The small molecule below binds the protein below.
Small molecule (SMILES): CC[C@H](C)[C@H](NC(=O)[C@H](CO)NC(=O)[C@H](CC(=O)O)NC(=O)[C@@H](N)CCC(=O)O)C(=O)N[C@@H](CC(C)C)C(=O)N[C@@H](CCC(N)=O)C(=O)N1CCC[C@H]1C(=O)NCC(=O)N[C@@H](C)C(=O)N[C@@H](Cc1ccccc1)C(=O)N[C@@H](CO)C(=O)N[C@@H](C)C(=O)N[C@H](C=O)CC(N)=O

Binding-site contacts:
Ligand atom CB contacts residue GLU481 of chain 2.HA at 3.6 Å.
Ligand atom CD2 contacts residue MET485 of chain 2.HA at 4.0 Å (hydrophobic).
Ligand atom CG contacts residue PRO536 of chain 2.HA at 4.5 Å (hydrophobic).
Ligand atom N contacts residue PRO536 of chain 2.HA at 4.2 Å.
Ligand atom CB contacts residue ILE535 of chain 2.HA at 4.2 Å (hydrophobic).
Ligand atom CB contacts residue LEU534 of chain 2.HA at 4.3 Å (hydrophobic).
Ligand atom O contacts residue PRO536 of chain 2.HA at 3.8 Å.
Ligand atom CD2 contacts residue THR488 of chain 2.HA at 4.2 Å.
Ligand atom CD1 contacts residue THR488 of chain 2.HA at 4.2 Å.
Ligand atom CG contacts residue TYR537 of chain 2.HA at 3.2 Å (hydrophobic).
Ligand atom CB contacts residue TYR537 of chain 2.HA at 3.0 Å (hydrophobic).
Ligand atom CD contacts residue TYR537 of chain 2.HA at 4.5 Å (hydrophobic).
Ligand atom CG contacts residue TYR533 of chain 2.HA at 3.3 Å (hydrophobic).
Ligand atom CD1 contacts residue PHE402 of chain 2.HA at 4.0 Å (hydrophobic).
Ligand atom N contacts residue ILE535 of chain 2.HA at 3.7 Å.
Ligand atom O contacts residue LEU534 of chain 2.HA at 4.3 Å.
Ligand atom CD1 contacts residue LEU413 of chain 2.HA at 4.1 Å (hydrophobic).
Ligand atom C contacts residue HIS409 of chain 2.HA at 4.4 Å.
Ligand atom OD1 contacts residue TYR533 of chain 2.HA at 3.4 Å.
Ligand atom CE1 contacts residue LEU413 of chain 2.HA at 4.2 Å (hydrophobic).
Ligand atom CD2 contacts residue ALA484 of chain 2.HA at 3.6 Å (hydrophobic).
Ligand atom CD1 contacts residue ILE535 of chain 2.HA at 4.0 Å (hydrophobic).
Ligand atom CB contacts residue THR488 of chain 2.HA at 4.4 Å.
Ligand atom NE2 contacts residue PRO536 of chain 2.HA at 4.2 Å.
Ligand atom CA contacts residue ILE535 of chain 2.HA at 3.8 Å (hydrophobic).
Ligand atom O contacts residue HIS409 of chain 2.HA at 3.6 Å.
Ligand atom CD1 contacts residue ILE535 of chain 2.HA at 4.0 Å (hydrophobic).
Ligand atom CB contacts residue TYR533 of chain 2.HA at 3.6 Å (hydrophobic).
Ligand atom ND2 contacts residue TYR533 of chain 2.HA at 3.7 Å.
Ligand atom CG1 contacts residue THR488 of chain 2.HA at 4.2 Å.
Ligand atom CD1 contacts residue GLN538 of chain 2.HA at 3.1 Å.
Ligand atom CA contacts residue TYR537 of chain 2.HA at 4.5 Å (hydrophobic).

Sequence of chain 2.HA:
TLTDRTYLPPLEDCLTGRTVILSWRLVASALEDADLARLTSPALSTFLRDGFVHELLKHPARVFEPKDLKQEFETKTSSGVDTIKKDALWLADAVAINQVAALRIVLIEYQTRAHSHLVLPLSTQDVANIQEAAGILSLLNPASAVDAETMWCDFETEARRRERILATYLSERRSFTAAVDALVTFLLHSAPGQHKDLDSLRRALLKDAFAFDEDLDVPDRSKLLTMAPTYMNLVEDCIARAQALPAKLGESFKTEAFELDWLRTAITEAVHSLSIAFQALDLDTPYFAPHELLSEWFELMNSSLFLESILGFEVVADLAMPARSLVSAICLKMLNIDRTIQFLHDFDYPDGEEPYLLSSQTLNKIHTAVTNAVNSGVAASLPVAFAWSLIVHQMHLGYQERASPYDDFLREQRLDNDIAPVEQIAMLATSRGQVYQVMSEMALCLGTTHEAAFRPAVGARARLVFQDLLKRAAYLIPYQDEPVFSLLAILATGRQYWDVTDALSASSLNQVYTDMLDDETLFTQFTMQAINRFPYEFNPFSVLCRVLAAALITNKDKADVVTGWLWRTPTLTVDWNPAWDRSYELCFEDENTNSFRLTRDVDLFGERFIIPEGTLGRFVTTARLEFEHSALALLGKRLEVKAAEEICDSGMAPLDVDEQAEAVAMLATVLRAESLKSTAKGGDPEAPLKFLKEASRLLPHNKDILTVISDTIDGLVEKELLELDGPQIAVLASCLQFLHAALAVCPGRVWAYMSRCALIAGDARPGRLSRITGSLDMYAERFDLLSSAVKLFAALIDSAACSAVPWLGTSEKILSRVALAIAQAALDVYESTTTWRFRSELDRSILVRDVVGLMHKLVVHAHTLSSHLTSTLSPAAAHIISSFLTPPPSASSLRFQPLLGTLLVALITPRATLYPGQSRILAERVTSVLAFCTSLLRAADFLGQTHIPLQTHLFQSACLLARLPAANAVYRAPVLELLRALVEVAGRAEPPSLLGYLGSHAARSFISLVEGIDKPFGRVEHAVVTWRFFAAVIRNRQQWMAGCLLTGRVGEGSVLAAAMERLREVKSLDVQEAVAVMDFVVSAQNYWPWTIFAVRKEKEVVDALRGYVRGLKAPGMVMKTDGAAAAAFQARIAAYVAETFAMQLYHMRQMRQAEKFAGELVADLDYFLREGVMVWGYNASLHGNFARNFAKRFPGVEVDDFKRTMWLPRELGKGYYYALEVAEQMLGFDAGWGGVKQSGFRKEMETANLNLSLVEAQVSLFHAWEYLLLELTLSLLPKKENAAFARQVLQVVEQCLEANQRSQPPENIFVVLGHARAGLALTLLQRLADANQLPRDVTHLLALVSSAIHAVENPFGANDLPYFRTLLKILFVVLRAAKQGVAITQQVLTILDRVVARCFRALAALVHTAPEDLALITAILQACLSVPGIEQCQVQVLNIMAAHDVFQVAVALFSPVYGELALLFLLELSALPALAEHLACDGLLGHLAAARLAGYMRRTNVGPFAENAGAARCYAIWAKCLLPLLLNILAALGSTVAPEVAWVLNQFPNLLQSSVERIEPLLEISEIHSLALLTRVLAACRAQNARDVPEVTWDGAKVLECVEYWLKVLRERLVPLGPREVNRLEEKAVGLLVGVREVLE